Sequence of chain 1.B:
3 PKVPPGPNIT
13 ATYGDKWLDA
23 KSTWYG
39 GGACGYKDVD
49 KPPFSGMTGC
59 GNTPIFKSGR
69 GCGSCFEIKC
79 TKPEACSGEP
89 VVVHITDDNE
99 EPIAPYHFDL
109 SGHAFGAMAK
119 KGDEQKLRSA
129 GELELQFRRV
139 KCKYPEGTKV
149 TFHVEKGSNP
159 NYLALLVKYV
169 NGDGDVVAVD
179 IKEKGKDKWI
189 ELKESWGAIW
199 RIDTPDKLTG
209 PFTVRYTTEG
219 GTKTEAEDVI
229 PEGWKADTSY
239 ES

This protein binds this small molecule.
Small molecule (SMILES): CC(=O)N[C@@H]1[C@@H](O)[C@H](O)[C@@H](CO)O[C@H]1O

Binding-site contacts:
Ligand atom O7 contacts residue ASN10 of chain 1.B at 3.4 Å (h-bond).
Ligand atom C1 contacts residue ASN10 of chain 1.B at 1.5 Å.
Ligand atom C5 contacts residue ASN10 of chain 1.B at 3.8 Å.
Ligand atom C4 contacts residue ASN10 of chain 1.B at 4.3 Å.
Ligand atom N2 contacts residue ASN10 of chain 1.B at 3.0 Å (h-bond).
Ligand atom C7 contacts residue ASN10 of chain 1.B at 3.4 Å.
Ligand atom O5 contacts residue ASN10 of chain 1.B at 2.4 Å (h-bond).
Ligand atom C2 contacts residue ASN10 of chain 1.B at 2.5 Å.
Ligand atom C3 contacts residue ASN10 of chain 1.B at 3.8 Å.